Sequence of chain 5.E:
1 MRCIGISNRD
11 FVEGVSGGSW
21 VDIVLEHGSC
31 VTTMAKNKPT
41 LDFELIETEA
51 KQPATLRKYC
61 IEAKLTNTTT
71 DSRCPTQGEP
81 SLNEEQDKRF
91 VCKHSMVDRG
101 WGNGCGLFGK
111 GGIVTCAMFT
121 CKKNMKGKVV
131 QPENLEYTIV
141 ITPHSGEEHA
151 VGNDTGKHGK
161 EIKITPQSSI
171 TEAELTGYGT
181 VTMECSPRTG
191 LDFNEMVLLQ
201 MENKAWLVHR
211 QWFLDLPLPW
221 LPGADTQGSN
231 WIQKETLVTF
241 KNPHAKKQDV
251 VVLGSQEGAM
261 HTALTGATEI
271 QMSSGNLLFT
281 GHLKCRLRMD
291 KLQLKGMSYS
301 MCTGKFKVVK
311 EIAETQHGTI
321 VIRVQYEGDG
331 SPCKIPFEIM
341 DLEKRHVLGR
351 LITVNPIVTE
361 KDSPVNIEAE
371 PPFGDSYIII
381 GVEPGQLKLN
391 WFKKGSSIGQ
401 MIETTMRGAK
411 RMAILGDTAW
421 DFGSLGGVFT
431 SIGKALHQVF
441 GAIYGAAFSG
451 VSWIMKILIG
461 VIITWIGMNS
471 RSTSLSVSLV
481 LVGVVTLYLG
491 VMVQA

Binding-site contacts:
Ligand atom C5 contacts residue HIS149 of chain 5.C at 3.6 Å.
Ligand atom C1 contacts residue HIS158 of chain 5.C at 4.1 Å.
Ligand atom O6 contacts residue HIS149 of chain 5.C at 3.6 Å.
Ligand atom O6 contacts residue HIS158 of chain 5.C at 3.4 Å.
Ligand atom O7 contacts residue GLY102 of chain 5.E at 3.0 Å (h-bond).
Ligand atom O3 contacts residue HIS149 of chain 5.C at 4.2 Å.
Ligand atom C7 contacts residue ASN153 of chain 5.C at 3.6 Å.
Ligand atom C3 contacts residue ASN153 of chain 5.C at 3.9 Å.
Ligand atom O5 contacts residue ASN153 of chain 5.C at 2.2 Å (h-bond).
Ligand atom C1 contacts residue HIS149 of chain 5.C at 3.7 Å.
Ligand atom C4 contacts residue ASN153 of chain 5.C at 4.2 Å.
Ligand atom C4 contacts residue HIS149 of chain 5.C at 3.7 Å.
Ligand atom O5 contacts residue THR155 of chain 5.C at 3.8 Å.
Ligand atom C2 contacts residue HIS149 of chain 5.C at 3.6 Å.
Ligand atom C1 contacts residue THR155 of chain 5.C at 3.7 Å.
Ligand atom C5 contacts residue ASN153 of chain 5.C at 3.6 Å.
Ligand atom O7 contacts residue ASN103 of chain 5.E at 4.5 Å.
Ligand atom C6 contacts residue HIS149 of chain 5.C at 4.1 Å.
Ligand atom C5 contacts residue HIS158 of chain 5.C at 4.2 Å.
Ligand atom O7 contacts residue TRP101 of chain 5.E at 3.4 Å (h-bond).
Ligand atom C8 contacts residue ASN153 of chain 5.C at 3.9 Å.
Ligand atom C8 contacts residue ALA150 of chain 5.C at 4.5 Å (hydrophobic).
Ligand atom C2 contacts residue ASN153 of chain 5.C at 2.6 Å.
Ligand atom N2 contacts residue ASN153 of chain 5.C at 3.2 Å (h-bond).
Ligand atom O5 contacts residue GLY156 of chain 5.C at 3.9 Å.
Ligand atom O5 contacts residue HIS158 of chain 5.C at 3.2 Å.
Ligand atom C8 contacts residue HIS149 of chain 5.C at 3.5 Å.
Ligand atom C5 contacts residue GLY156 of chain 5.C at 4.0 Å.
Ligand atom C6 contacts residue HIS158 of chain 5.C at 3.9 Å.
Ligand atom C7 contacts residue GLY102 of chain 5.E at 4.0 Å.
Ligand atom O5 contacts residue HIS149 of chain 5.C at 3.8 Å.
Ligand atom O7 contacts residue ASN153 of chain 5.C at 4.0 Å.
Ligand atom C1 contacts residue ASN153 of chain 5.C at 1.4 Å.
Ligand atom C6 contacts residue GLY156 of chain 5.C at 3.8 Å.
Ligand atom C7 contacts residue TRP101 of chain 5.E at 4.3 Å (hydrophobic).
Ligand atom C3 contacts residue HIS149 of chain 5.C at 4.3 Å.
Ligand atom C8 contacts residue TRP101 of chain 5.E at 4.4 Å (hydrophobic).

The protein below binds the small molecule below.
Small molecule (SMILES): CC(=O)N[C@H]1[C@H](O[C@H]2[C@H](O)[C@@H](NC(C)=O)CO[C@@H]2CO)O[C@H](CO)[C@@H](O)[C@@H]1O

Sequence of chain 5.C:
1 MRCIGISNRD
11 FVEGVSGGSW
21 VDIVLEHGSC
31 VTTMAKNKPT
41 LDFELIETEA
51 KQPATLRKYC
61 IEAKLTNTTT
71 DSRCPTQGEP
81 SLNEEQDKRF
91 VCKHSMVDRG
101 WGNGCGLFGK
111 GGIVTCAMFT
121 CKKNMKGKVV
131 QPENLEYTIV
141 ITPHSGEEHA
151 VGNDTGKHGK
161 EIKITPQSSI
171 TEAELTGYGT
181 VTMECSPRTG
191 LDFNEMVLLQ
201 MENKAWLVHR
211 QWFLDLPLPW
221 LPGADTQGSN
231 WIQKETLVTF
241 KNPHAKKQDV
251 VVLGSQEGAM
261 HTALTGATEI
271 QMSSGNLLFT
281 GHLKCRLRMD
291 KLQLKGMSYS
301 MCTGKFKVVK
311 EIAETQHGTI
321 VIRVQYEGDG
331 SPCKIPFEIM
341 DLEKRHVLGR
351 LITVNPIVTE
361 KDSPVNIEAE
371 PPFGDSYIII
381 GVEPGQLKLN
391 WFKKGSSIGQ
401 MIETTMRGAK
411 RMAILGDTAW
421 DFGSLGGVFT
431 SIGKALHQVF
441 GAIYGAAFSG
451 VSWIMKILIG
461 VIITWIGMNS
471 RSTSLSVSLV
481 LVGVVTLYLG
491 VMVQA